Binding-site contacts:
Ligand atom C6 contacts residue NAG1 of chain 1.X at 3.5 Å.
Ligand atom C5 contacts residue NAG1 of chain 1.X at 3.7 Å.
Ligand atom N2 contacts residue ASN343 of chain 1.A at 2.5 Å (h-bond).
Ligand atom C3 contacts residue NAG1 of chain 1.X at 3.6 Å.
Ligand atom O3 contacts residue NAG1 of chain 1.X at 3.4 Å (h-bond).
Ligand atom C3 contacts residue ASN343 of chain 1.A at 3.6 Å.
Ligand atom C8 contacts residue GLY339 of chain 1.A at 2.7 Å.
Ligand atom C7 contacts residue GLY339 of chain 1.A at 3.8 Å.
Ligand atom C8 contacts residue ASN343 of chain 1.A at 4.2 Å.
Ligand atom O6 contacts residue NAG1 of chain 1.X at 4.2 Å.
Ligand atom C4 contacts residue NAG1 of chain 1.X at 2.6 Å.
Ligand atom C8 contacts residue PHE338 of chain 1.A at 4.3 Å (hydrophobic).
Ligand atom O4 contacts residue SER371 of chain 1.A at 4.0 Å.
Ligand atom C4 contacts residue ASN343 of chain 1.A at 4.2 Å.
Ligand atom C3 contacts residue SER371 of chain 1.A at 4.2 Å.
Ligand atom C2 contacts residue ASN343 of chain 1.A at 2.3 Å.
Ligand atom C5 contacts residue ASN343 of chain 1.A at 3.7 Å.
Ligand atom C7 contacts residue ASN343 of chain 1.A at 3.4 Å.
Ligand atom O5 contacts residue ASN343 of chain 1.A at 2.5 Å (h-bond).
Ligand atom O4 contacts residue NAG1 of chain 1.X at 1.6 Å.
Ligand atom C1 contacts residue ASN343 of chain 1.A at 1.4 Å.
Ligand atom O7 contacts residue ASN343 of chain 1.A at 4.1 Å.
Ligand atom N2 contacts residue GLY339 of chain 1.A at 4.4 Å.

This protein binds this small molecule.
Small molecule (SMILES): CC(=O)N[C@@H]1[C@@H](O)[C@H](O)[C@@H](CO)O[C@H]1O

Sequence of chain 1.A:
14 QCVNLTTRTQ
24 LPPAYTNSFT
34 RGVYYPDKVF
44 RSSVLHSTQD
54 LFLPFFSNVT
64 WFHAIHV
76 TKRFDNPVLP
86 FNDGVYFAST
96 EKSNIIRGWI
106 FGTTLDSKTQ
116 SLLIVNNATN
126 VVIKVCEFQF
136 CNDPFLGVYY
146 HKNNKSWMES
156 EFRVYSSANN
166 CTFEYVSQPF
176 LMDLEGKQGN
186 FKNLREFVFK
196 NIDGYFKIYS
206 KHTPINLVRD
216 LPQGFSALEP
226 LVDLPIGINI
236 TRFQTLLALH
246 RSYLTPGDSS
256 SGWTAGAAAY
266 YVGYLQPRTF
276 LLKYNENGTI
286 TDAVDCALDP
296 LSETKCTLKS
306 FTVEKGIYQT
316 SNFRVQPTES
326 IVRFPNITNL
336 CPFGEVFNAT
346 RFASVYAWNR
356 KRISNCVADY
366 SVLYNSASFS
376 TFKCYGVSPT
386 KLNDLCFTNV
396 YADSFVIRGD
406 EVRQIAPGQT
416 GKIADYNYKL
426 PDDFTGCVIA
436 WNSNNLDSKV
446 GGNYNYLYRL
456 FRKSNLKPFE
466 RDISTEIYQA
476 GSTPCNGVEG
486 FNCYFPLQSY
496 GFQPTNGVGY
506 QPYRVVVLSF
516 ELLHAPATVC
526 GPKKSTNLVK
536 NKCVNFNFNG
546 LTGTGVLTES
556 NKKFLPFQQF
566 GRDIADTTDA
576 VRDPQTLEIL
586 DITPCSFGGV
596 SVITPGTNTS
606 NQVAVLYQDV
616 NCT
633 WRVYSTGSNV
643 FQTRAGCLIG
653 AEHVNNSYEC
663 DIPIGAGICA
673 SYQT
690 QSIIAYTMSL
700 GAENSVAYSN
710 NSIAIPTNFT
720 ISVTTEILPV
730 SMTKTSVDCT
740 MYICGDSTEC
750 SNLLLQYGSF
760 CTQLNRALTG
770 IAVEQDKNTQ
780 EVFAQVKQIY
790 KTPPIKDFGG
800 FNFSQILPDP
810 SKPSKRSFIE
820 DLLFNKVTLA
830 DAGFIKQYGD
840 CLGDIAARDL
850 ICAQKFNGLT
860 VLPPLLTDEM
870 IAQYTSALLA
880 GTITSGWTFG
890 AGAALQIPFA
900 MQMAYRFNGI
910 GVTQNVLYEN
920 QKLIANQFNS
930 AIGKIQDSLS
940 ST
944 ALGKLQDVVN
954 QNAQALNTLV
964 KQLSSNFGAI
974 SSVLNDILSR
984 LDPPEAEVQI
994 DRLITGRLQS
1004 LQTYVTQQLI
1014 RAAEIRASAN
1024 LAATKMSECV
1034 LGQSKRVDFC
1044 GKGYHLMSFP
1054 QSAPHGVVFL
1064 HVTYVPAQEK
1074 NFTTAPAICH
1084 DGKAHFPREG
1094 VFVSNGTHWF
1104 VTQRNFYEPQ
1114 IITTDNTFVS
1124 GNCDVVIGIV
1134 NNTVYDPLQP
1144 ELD